Binding-site contacts:
Ligand atom C5 contacts residue ASN177 of chain 1.C at 3.6 Å.
Ligand atom C5 contacts residue GLN168 of chain 1.C at 3.9 Å.
Ligand atom C6 contacts residue GLN168 of chain 1.C at 3.6 Å.
Ligand atom C7 contacts residue SER175 of chain 1.C at 4.1 Å.
Ligand atom N2 contacts residue ASN177 of chain 1.C at 2.9 Å (h-bond).
Ligand atom C2 contacts residue ASN177 of chain 1.C at 2.4 Å.
Ligand atom O6 contacts residue GLN168 of chain 1.C at 4.5 Å.
Ligand atom O7 contacts residue ASN177 of chain 1.C at 3.6 Å.
Ligand atom C4 contacts residue ASN177 of chain 1.C at 4.2 Å.
Ligand atom C2 contacts residue SER175 of chain 1.C at 3.8 Å.
Ligand atom O5 contacts residue GLN168 of chain 1.C at 3.8 Å.
Ligand atom C3 contacts residue ASN177 of chain 1.C at 3.8 Å.
Ligand atom O5 contacts residue ASN177 of chain 1.C at 2.3 Å (h-bond).
Ligand atom C6 contacts residue ARG27 of chain 1.C at 4.0 Å.
Ligand atom O5 contacts residue ARG27 of chain 1.C at 3.5 Å (salt-bridge).
Ligand atom N2 contacts residue SER175 of chain 1.C at 3.1 Å (h-bond).
Ligand atom C1 contacts residue SER175 of chain 1.C at 3.8 Å.
Ligand atom C3 contacts residue SER175 of chain 1.C at 4.0 Å.
Ligand atom C7 contacts residue ASN177 of chain 1.C at 3.5 Å.
Ligand atom C8 contacts residue SER175 of chain 1.C at 3.4 Å.
Ligand atom C1 contacts residue ASN177 of chain 1.C at 1.4 Å.
Ligand atom O6 contacts residue ARG27 of chain 1.C at 3.6 Å (salt-bridge).
Ligand atom C1 contacts residue ARG27 of chain 1.C at 4.3 Å.

Sequence of chain 1.C:
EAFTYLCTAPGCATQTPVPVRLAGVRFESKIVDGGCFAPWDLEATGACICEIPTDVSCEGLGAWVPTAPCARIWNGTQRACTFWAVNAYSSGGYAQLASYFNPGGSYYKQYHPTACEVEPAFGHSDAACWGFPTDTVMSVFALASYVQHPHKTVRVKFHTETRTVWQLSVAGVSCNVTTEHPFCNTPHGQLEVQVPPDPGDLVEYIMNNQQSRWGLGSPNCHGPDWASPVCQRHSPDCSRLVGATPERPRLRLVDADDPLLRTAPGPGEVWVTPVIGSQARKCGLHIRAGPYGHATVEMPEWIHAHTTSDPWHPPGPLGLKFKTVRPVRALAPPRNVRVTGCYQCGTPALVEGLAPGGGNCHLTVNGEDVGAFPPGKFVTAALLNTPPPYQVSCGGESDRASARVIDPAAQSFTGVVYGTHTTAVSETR

This small molecule binds to this protein.
Small molecule (SMILES): CC(=O)N[C@@H]1[C@@H](O)[C@H](O)[C@@H](CO)O[C@H]1O